A small-molecule ligand and the protein it binds are described below.
Small molecule (SMILES): CC(=O)N[C@H]1[C@H](O[C@H]2[C@H](O)[C@@H](NC(C)=O)CO[C@@H]2CO)O[C@H](CO)[C@@H](O[C@@H]2O[C@H](CO)[C@@H](O)[C@H](O)[C@@H]2O)[C@@H]1O

Sequence of chain 1.A:
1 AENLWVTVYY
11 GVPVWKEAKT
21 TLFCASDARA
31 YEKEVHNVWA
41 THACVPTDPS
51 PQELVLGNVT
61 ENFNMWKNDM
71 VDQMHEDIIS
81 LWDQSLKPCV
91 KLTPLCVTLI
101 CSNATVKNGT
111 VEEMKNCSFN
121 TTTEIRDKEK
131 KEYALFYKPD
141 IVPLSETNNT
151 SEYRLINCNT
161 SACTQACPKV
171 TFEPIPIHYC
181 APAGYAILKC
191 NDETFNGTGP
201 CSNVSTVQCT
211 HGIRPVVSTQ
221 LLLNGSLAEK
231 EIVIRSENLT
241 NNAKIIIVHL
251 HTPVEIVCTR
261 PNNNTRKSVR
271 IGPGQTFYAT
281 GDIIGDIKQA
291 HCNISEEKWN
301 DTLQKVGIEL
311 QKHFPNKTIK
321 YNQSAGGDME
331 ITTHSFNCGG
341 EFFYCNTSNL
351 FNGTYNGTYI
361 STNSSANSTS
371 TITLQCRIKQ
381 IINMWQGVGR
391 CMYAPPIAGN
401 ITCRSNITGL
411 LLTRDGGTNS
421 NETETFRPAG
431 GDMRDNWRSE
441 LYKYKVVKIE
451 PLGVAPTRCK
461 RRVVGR

Binding-site contacts:
Ligand atom O7 contacts residue ASN352 of chain 1.A at 3.8 Å.
Ligand atom C4 contacts residue ASN352 of chain 1.A at 4.3 Å.
Ligand atom C7 contacts residue ASN352 of chain 1.A at 3.5 Å.
Ligand atom O5 contacts residue NAG2 of chain 1.P at 4.2 Å.
Ligand atom C3 contacts residue ASN352 of chain 1.A at 3.8 Å.
Ligand atom C8 contacts residue ASN352 of chain 1.A at 3.9 Å.
Ligand atom C2 contacts residue ASN352 of chain 1.A at 2.5 Å.
Ligand atom C5 contacts residue NAG2 of chain 1.P at 4.4 Å.
Ligand atom C6 contacts residue NAG2 of chain 1.P at 4.0 Å.
Ligand atom C7 contacts residue SER348 of chain 1.A at 4.1 Å.
Ligand atom C8 contacts residue NAG1 of chain 1.M at 4.1 Å.
Ligand atom C5 contacts residue ASN352 of chain 1.A at 3.7 Å.
Ligand atom C8 contacts residue SER348 of chain 1.A at 3.7 Å.
Ligand atom O7 contacts residue SER348 of chain 1.A at 4.0 Å.
Ligand atom N2 contacts residue ASN352 of chain 1.A at 3.0 Å (h-bond).
Ligand atom C8 contacts residue GLN323 of chain 1.A at 3.6 Å.
Ligand atom O5 contacts residue ASN352 of chain 1.A at 2.3 Å (h-bond).
Ligand atom C1 contacts residue ASN352 of chain 1.A at 1.5 Å.